Sequence of chain 2.A:
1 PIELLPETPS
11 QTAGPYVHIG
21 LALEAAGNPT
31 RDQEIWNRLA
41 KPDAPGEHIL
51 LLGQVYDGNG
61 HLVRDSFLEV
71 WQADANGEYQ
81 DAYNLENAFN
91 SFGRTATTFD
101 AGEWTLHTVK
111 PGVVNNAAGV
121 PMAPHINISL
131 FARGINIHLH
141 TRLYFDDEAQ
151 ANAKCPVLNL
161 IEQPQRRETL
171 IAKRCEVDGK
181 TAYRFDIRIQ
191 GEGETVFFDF

The small molecule below binds the protein below.
Small molecule (SMILES): O=C(O)c1ccc(O)c(F)c1

Sequence of chain 2.B:
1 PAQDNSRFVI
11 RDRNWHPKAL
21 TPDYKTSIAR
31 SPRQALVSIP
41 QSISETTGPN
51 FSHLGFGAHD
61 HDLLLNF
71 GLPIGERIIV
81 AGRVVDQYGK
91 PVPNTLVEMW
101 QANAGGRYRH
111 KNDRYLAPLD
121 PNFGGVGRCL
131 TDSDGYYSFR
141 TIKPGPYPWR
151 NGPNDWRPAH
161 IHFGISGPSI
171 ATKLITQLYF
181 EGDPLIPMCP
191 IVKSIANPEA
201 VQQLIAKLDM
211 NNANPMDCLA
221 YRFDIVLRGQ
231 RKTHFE

Binding-site contacts:
Ligand atom O4 contacts residue ARG157 of chain 2.B at 2.8 Å (salt-bridge).
Ligand atom O4 contacts residue HIS162 of chain 2.B at 3.3 Å (h-bond).
Ligand atom C6 contacts residue PRO15 of chain 2.A at 3.6 Å (hydrophobic).
Ligand atom C3 contacts residue ILE191 of chain 2.B at 3.6 Å (hydrophobic).
Ligand atom C1 contacts residue ILE191 of chain 2.B at 4.0 Å (hydrophobic).
Ligand atom O4 contacts residue HIS160 of chain 2.B at 3.0 Å (h-bond).
Ligand atom C2 contacts residue TYR24 of chain 2.B at 3.8 Å (hydrophobic).
Ligand atom C7 contacts residue TRP149 of chain 2.B at 3.7 Å (hydrophobic).
Ligand atom O2 contacts residue TRP149 of chain 2.B at 3.4 Å.
Ligand atom O2 contacts residue PRO15 of chain 2.A at 4.0 Å.
Ligand atom C3 contacts residue GLY14 of chain 2.A at 3.9 Å.
Ligand atom F3 contacts residue GLY14 of chain 2.A at 3.8 Å.
Ligand atom O4 contacts residue FE1 of chain 2.M at 1.9 Å.
Ligand atom O1 contacts residue ARG133 of chain 2.A at 3.6 Å.
Ligand atom C5 contacts residue TYR147 of chain 2.B at 2.9 Å (hydrophobic).
Ligand atom C2 contacts residue GLY14 of chain 2.A at 3.8 Å.
Ligand atom F3 contacts residue THR12 of chain 2.A at 3.4 Å.
Ligand atom C2 contacts residue ILE191 of chain 2.B at 3.3 Å (hydrophobic).
Ligand atom C5 contacts residue ARG157 of chain 2.B at 4.0 Å.
Ligand atom C1 contacts residue PRO15 of chain 2.A at 3.2 Å (hydrophobic).
Ligand atom O1 contacts residue PRO15 of chain 2.A at 4.0 Å.
Ligand atom C4 contacts residue ARG157 of chain 2.B at 3.3 Å.
Ligand atom C5 contacts residue FE1 of chain 2.M at 3.7 Å.
Ligand atom F3 contacts residue ARG157 of chain 2.B at 3.2 Å.
Ligand atom F3 contacts residue GLN177 of chain 2.B at 2.9 Å.
Ligand atom C7 contacts residue TYR24 of chain 2.B at 3.7 Å (hydrophobic).
Ligand atom C2 contacts residue PRO15 of chain 2.A at 3.5 Å (hydrophobic).
Ligand atom O4 contacts residue TYR147 of chain 2.B at 2.2 Å (h-bond).
Ligand atom C1 contacts residue TRP149 of chain 2.B at 4.0 Å (hydrophobic).
Ligand atom C7 contacts residue PRO15 of chain 2.A at 3.5 Å (hydrophobic).
Ligand atom C4 contacts residue FE1 of chain 2.M at 3.0 Å.
Ligand atom C3 contacts residue ARG157 of chain 2.B at 3.5 Å.
Ligand atom C4 contacts residue TYR147 of chain 2.B at 2.9 Å (hydrophobic).
Ligand atom O1 contacts residue TRP149 of chain 2.B at 3.9 Å.
Ligand atom C3 contacts residue FE1 of chain 2.M at 4.0 Å.
Ligand atom F3 contacts residue ILE191 of chain 2.B at 3.7 Å.
Ligand atom F3 contacts residue HIS162 of chain 2.B at 3.5 Å.
Ligand atom C3 contacts residue PRO15 of chain 2.A at 3.9 Å (hydrophobic).
Ligand atom O4 contacts residue TYR108 of chain 2.B at 3.6 Å.
Ligand atom O1 contacts residue TYR24 of chain 2.B at 2.6 Å (h-bond).